Sequence of chain 1.A:
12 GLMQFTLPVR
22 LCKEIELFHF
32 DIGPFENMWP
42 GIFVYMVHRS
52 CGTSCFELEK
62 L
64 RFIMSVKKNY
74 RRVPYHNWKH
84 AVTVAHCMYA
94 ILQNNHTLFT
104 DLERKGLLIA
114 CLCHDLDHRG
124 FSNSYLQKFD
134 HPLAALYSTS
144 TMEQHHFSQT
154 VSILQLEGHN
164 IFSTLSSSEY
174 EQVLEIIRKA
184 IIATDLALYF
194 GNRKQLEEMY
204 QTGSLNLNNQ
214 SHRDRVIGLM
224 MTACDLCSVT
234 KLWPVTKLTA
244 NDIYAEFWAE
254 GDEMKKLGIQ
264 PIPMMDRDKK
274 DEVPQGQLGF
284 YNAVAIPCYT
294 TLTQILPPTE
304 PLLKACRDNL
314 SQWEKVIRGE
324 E

Binding-site contacts:
Ligand atom C6 contacts residue VAL232 of chain 1.A at 3.9 Å (hydrophobic).
Ligand atom O10 contacts residue GLN280 of chain 1.A at 2.9 Å (h-bond).
Ligand atom C23 contacts residue GLY279 of chain 1.A at 3.5 Å.
Ligand atom C14 contacts residue HIS79 of chain 1.A at 3.8 Å.
Ligand atom C17 contacts residue MET267 of chain 1.A at 3.8 Å (hydrophobic).
Ligand atom C4 contacts residue LEU229 of chain 1.A at 3.5 Å (hydrophobic).
Ligand atom N21 contacts residue GLY279 of chain 1.A at 3.9 Å.
Ligand atom N5 contacts residue ILE246 of chain 1.A at 3.6 Å.
Ligand atom N22 contacts residue GLY279 of chain 1.A at 3.9 Å.
Ligand atom C18 contacts residue MET267 of chain 1.A at 3.5 Å (hydrophobic).
Ligand atom C6 contacts residue PHE283 of chain 1.A at 3.9 Å (hydrophobic).
Ligand atom O11 contacts residue PHE250 of chain 1.A at 3.9 Å.
Ligand atom C29 contacts residue LYS272 of chain 1.A at 3.4 Å.
Ligand atom N21 contacts residue MET267 of chain 1.A at 3.6 Å.
Ligand atom C20 contacts residue TYR247 of chain 1.A at 3.2 Å (hydrophobic).
Ligand atom N1 contacts residue ILE246 of chain 1.A at 3.5 Å.
Ligand atom O11 contacts residue PHE283 of chain 1.A at 3.4 Å.
Ligand atom N24 contacts residue TYR247 of chain 1.A at 2.5 Å (h-bond).
Ligand atom C19 contacts residue TYR247 of chain 1.A at 3.4 Å (hydrophobic).
Ligand atom C23 contacts residue TYR247 of chain 1.A at 3.7 Å (hydrophobic).
Ligand atom C20 contacts residue MET267 of chain 1.A at 3.8 Å (hydrophobic).
Ligand atom C6 contacts residue GLN280 of chain 1.A at 3.9 Å.
Ligand atom C3 contacts residue PHE283 of chain 1.A at 3.5 Å (hydrophobic).
Ligand atom C29 contacts residue VAL276 of chain 1.A at 3.8 Å (hydrophobic).
Ligand atom C19 contacts residue GLN280 of chain 1.A at 3.6 Å.
Ligand atom N1 contacts residue PHE283 of chain 1.A at 3.5 Å.
Ligand atom N5 contacts residue PHE283 of chain 1.A at 3.9 Å.
Ligand atom C16 contacts residue PHE283 of chain 1.A at 3.5 Å (hydrophobic).
Ligand atom O28 contacts residue GLU275 of chain 1.A at 3.5 Å.
Ligand atom C2 contacts residue PHE283 of chain 1.A at 3.6 Å (hydrophobic).
Ligand atom C29 contacts residue GLU275 of chain 1.A at 3.6 Å.
Ligand atom C17 contacts residue PHE283 of chain 1.A at 3.3 Å (hydrophobic).
Ligand atom C26 contacts residue GLY279 of chain 1.A at 3.9 Å.
Ligand atom O28 contacts residue LYS272 of chain 1.A at 3.9 Å.
Ligand atom C6 contacts residue ILE246 of chain 1.A at 3.6 Å (hydrophobic).
Ligand atom N24 contacts residue GLY279 of chain 1.A at 3.9 Å.
Ligand atom N9 contacts residue PHE283 of chain 1.A at 3.3 Å.
Ligand atom C8 contacts residue PHE283 of chain 1.A at 3.9 Å (hydrophobic).
Ligand atom C4 contacts residue PHE283 of chain 1.A at 3.8 Å (hydrophobic).
Ligand atom N25 contacts residue GLY279 of chain 1.A at 3.4 Å.

The protein below binds the small molecule below.
Small molecule (SMILES): Cn1ncc(C(=O)N2CCC2)c1C(=O)Nc1ccn2nc(N3CCOCC3)nc2c1